Sequence of chain 1.A:
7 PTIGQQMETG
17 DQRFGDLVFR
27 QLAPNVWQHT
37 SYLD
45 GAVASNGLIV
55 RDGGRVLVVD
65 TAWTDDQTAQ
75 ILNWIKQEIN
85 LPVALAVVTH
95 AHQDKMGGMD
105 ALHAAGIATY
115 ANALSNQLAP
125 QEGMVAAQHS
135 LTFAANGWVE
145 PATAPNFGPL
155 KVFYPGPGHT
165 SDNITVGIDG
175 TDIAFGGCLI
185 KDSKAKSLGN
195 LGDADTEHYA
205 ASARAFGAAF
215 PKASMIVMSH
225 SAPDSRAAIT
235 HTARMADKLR

The small molecule below binds the protein below.
Small molecule (SMILES): NCCNC1CCC(CC(=O)N[C@H]2Cc3cccc(C(=O)O)c3O[B-]2(O)O)CC1

Binding-site contacts:
Ligand atom O13 contacts residue K9K1 of chain 1.H at 0.1 Å (h-bond).
Ligand atom C21 contacts residue K9K1 of chain 1.H at 0.4 Å.
Ligand atom C10 contacts residue K9K1 of chain 1.H at 0.0 Å.
Ligand atom C11 contacts residue K9K1 of chain 1.H at 0.1 Å.
Ligand atom C09 contacts residue K9K1 of chain 1.H at 0.0 Å.
Ligand atom O07 contacts residue ZN1 of chain 1.D at 2.8 Å.
Ligand atom O06 contacts residue ZN1 of chain 1.D at 1.9 Å.
Ligand atom O06 contacts residue K9K1 of chain 1.H at 0.1 Å (h-bond).
Ligand atom B05 contacts residue ZN1 of chain 1.D at 2.8 Å.
Ligand atom O08 contacts residue ASP98 of chain 1.A at 3.0 Å (salt-bridge).
Ligand atom C28 contacts residue K9K1 of chain 1.H at 0.8 Å.
Ligand atom C22 contacts residue K9K1 of chain 1.H at 1.8 Å.
Ligand atom O08 contacts residue K9K1 of chain 1.H at 0.1 Å (h-bond).
Ligand atom O12 contacts residue K9K1 of chain 1.H at 0.1 Å (h-bond).
Ligand atom O01 contacts residue K9K1 of chain 1.H at 2.4 Å (h-bond).
Ligand atom C23 contacts residue K9K1 of chain 1.H at 1.2 Å.
Ligand atom O06 contacts residue ASP98 of chain 1.A at 2.6 Å (salt-bridge).
Ligand atom C18 contacts residue K9K1 of chain 1.H at 0.2 Å.
Ligand atom O13 contacts residue LYS185 of chain 1.A at 3.1 Å (salt-bridge).
Ligand atom C20 contacts residue K9K1 of chain 1.H at 0.7 Å.
Ligand atom C09 contacts residue ZN1 of chain 1.C at 2.9 Å.
Ligand atom C14 contacts residue K9K1 of chain 1.H at 0.1 Å.
Ligand atom O12 contacts residue LYS185 of chain 1.A at 2.8 Å (salt-bridge).
Ligand atom C16 contacts residue K9K1 of chain 1.H at 0.1 Å.
Ligand atom O06 contacts residue HIS96 of chain 1.A at 3.0 Å (h-bond).
Ligand atom B05 contacts residue K9K1 of chain 1.H at 0.1 Å.
Ligand atom O13 contacts residue HIS224 of chain 1.A at 3.0 Å (h-bond).
Ligand atom C15 contacts residue K9K1 of chain 1.H at 0.1 Å.
Ligand atom C29 contacts residue K9K1 of chain 1.H at 1.4 Å.
Ligand atom C02 contacts residue K9K1 of chain 1.H at 1.6 Å.
Ligand atom O07 contacts residue K9K1 of chain 1.H at 0.1 Å (h-bond).
Ligand atom O12 contacts residue ASN194 of chain 1.A at 2.8 Å (h-bond).
Ligand atom O08 contacts residue ZN1 of chain 1.C at 2.0 Å.
Ligand atom N03 contacts residue K9K1 of chain 1.H at 0.5 Å (h-bond).
Ligand atom O13 contacts residue ZN1 of chain 1.C at 2.3 Å.
Ligand atom C11 contacts residue ZN1 of chain 1.C at 3.2 Å.
Ligand atom C19 contacts residue K9K1 of chain 1.H at 2.1 Å.
Ligand atom C04 contacts residue K9K1 of chain 1.H at 0.1 Å.
Ligand atom C17 contacts residue K9K1 of chain 1.H at 0.1 Å.
Ligand atom O07 contacts residue HIS163 of chain 1.A at 3.1 Å.